Sequence of chain 1.A:
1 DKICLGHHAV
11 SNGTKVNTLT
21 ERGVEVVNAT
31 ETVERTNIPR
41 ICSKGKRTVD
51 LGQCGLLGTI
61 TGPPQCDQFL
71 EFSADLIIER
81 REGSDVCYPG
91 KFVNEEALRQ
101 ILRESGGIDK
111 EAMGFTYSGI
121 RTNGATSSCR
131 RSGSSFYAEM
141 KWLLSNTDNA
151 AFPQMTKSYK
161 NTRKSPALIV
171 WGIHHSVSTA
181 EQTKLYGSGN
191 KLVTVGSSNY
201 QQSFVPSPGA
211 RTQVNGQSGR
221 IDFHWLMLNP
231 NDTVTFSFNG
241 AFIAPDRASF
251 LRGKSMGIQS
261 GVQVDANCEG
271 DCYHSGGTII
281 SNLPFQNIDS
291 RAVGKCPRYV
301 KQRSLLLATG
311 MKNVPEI

A protein and the small-molecule ligand that binds it are described below.
Small molecule (SMILES): CC(=O)N[C@@H]1[C@@H](O)[C@H](O)[C@@H](CO)O[C@H]1O

Binding-site contacts:
Ligand atom C2 contacts residue ASN28 of chain 1.A at 2.4 Å.
Ligand atom C7 contacts residue ASN28 of chain 1.A at 3.6 Å.
Ligand atom O6 contacts residue LEU52 of chain 1.B at 3.6 Å.
Ligand atom O5 contacts residue THR309 of chain 1.A at 3.4 Å (h-bond).
Ligand atom C1 contacts residue ASN28 of chain 1.A at 1.4 Å.
Ligand atom O5 contacts residue ASN28 of chain 1.A at 2.4 Å (h-bond).
Ligand atom O7 contacts residue ASN28 of chain 1.A at 4.0 Å.
Ligand atom O6 contacts residue THR309 of chain 1.A at 3.9 Å.
Ligand atom C5 contacts residue ASN28 of chain 1.A at 3.7 Å.
Ligand atom N2 contacts residue ASN28 of chain 1.A at 2.9 Å (h-bond).
Ligand atom C3 contacts residue ASN28 of chain 1.A at 3.8 Å.
Ligand atom C4 contacts residue ASN28 of chain 1.A at 4.2 Å.
Ligand atom C6 contacts residue THR30 of chain 1.A at 4.1 Å.
Ligand atom C1 contacts residue THR309 of chain 1.A at 3.8 Å.

Sequence of chain 1.B:
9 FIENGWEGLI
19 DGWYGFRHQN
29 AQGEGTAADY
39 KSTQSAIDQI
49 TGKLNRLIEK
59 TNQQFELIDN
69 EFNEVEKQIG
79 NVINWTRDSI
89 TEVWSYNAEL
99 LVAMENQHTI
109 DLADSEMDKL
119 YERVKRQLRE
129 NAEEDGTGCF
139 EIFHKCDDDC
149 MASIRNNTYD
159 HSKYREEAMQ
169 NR